Sequence of chain 1.A:
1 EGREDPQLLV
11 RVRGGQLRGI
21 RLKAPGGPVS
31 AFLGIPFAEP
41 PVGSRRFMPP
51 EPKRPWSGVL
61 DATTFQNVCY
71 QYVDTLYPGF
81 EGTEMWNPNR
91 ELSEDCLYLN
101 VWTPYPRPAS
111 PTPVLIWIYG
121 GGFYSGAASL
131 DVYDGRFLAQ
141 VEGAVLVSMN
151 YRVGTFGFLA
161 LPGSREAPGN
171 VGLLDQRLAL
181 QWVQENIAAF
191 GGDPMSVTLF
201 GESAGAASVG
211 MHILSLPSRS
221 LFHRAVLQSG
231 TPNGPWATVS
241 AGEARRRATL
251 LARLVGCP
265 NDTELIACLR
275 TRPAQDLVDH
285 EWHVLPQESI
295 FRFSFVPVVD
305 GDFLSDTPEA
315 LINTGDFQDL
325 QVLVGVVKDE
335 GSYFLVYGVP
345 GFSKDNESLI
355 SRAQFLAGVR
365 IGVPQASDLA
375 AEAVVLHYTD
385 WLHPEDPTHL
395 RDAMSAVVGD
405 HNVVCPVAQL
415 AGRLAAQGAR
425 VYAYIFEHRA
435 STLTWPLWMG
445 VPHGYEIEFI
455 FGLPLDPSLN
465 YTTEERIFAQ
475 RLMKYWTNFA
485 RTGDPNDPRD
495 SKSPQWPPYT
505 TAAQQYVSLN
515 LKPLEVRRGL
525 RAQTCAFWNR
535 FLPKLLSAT

This protein binds this small molecule.
Small molecule (SMILES): CC(=O)N[C@@H]1[C@@H](O)[C@H](O)[C@@H](CO)O[C@H]1O

Binding-site contacts:
Ligand atom C1 contacts residue SER462 of chain 1.A at 4.4 Å.
Ligand atom O5 contacts residue ASN464 of chain 1.A at 2.4 Å (h-bond).
Ligand atom O7 contacts residue ASN464 of chain 1.A at 3.0 Å (h-bond).
Ligand atom C1 contacts residue ASN464 of chain 1.A at 1.4 Å.
Ligand atom C8 contacts residue LEU463 of chain 1.A at 4.2 Å (hydrophobic).
Ligand atom N2 contacts residue SER462 of chain 1.A at 3.9 Å.
Ligand atom N2 contacts residue ASN464 of chain 1.A at 2.8 Å (h-bond).
Ligand atom C5 contacts residue ASN464 of chain 1.A at 3.7 Å.
Ligand atom C7 contacts residue ASN464 of chain 1.A at 3.1 Å.
Ligand atom C8 contacts residue ASN464 of chain 1.A at 4.3 Å.
Ligand atom C2 contacts residue ASN464 of chain 1.A at 2.5 Å.
Ligand atom C8 contacts residue SER462 of chain 1.A at 3.9 Å.
Ligand atom C4 contacts residue ASN464 of chain 1.A at 4.3 Å.
Ligand atom C7 contacts residue SER462 of chain 1.A at 4.2 Å.
Ligand atom C3 contacts residue ASN464 of chain 1.A at 3.8 Å.